This small molecule binds to this protein.
Small molecule (SMILES): NCC(=O)O

Sequence of chain 1.A:
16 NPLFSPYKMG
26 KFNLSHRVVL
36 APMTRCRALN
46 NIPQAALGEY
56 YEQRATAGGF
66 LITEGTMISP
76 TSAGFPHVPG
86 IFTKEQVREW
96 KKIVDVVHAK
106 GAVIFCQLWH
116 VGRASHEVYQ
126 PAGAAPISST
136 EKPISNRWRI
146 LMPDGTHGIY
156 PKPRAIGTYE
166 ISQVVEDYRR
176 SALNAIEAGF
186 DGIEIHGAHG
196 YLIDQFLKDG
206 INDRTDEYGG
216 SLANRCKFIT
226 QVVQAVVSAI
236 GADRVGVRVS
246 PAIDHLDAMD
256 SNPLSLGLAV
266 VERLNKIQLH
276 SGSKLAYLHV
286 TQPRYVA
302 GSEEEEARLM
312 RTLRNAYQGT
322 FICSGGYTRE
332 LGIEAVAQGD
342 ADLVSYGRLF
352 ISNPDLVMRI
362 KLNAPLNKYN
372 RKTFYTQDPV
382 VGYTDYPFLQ

Binding-site contacts:
Ligand atom C contacts residue PRO148 of chain 1.A at 4.1 Å (hydrophobic).
Ligand atom O contacts residue GLN378 of chain 1.A at 4.1 Å.
Ligand atom N contacts residue THR377 of chain 1.A at 3.5 Å.
Ligand atom O contacts residue PRO81 of chain 1.A at 3.8 Å.
Ligand atom O contacts residue ASP149 of chain 1.A at 4.4 Å.
Ligand atom C contacts residue GLY150 of chain 1.A at 3.9 Å.
Ligand atom O contacts residue LEU146 of chain 1.A at 4.0 Å.
Ligand atom N contacts residue GLN378 of chain 1.A at 2.8 Å (h-bond).
Ligand atom N contacts residue TYR376 of chain 1.A at 4.0 Å.
Ligand atom O contacts residue GLY150 of chain 1.A at 3.6 Å (h-bond).
Ligand atom C contacts residue LEU146 of chain 1.A at 4.1 Å (hydrophobic).
Ligand atom O contacts residue PRO148 of chain 1.A at 3.3 Å (h-bond).
Ligand atom O contacts residue MET147 of chain 1.A at 2.8 Å (h-bond).
Ligand atom CA contacts residue GLY150 of chain 1.A at 3.8 Å.
Ligand atom C contacts residue TYR376 of chain 1.A at 3.8 Å (hydrophobic).
Ligand atom OXT contacts residue LEU146 of chain 1.A at 3.3 Å.
Ligand atom OXT contacts residue TYR376 of chain 1.A at 3.0 Å (h-bond).
Ligand atom C contacts residue MET147 of chain 1.A at 3.9 Å (hydrophobic).
Ligand atom OXT contacts residue GLN378 of chain 1.A at 4.3 Å.
Ligand atom OXT contacts residue THR377 of chain 1.A at 4.4 Å.
Ligand atom CA contacts residue GLN378 of chain 1.A at 3.5 Å.
Ligand atom CA contacts residue PRO148 of chain 1.A at 4.0 Å (hydrophobic).
Ligand atom C contacts residue GLN378 of chain 1.A at 3.8 Å.